Sequence of chain 1.A:
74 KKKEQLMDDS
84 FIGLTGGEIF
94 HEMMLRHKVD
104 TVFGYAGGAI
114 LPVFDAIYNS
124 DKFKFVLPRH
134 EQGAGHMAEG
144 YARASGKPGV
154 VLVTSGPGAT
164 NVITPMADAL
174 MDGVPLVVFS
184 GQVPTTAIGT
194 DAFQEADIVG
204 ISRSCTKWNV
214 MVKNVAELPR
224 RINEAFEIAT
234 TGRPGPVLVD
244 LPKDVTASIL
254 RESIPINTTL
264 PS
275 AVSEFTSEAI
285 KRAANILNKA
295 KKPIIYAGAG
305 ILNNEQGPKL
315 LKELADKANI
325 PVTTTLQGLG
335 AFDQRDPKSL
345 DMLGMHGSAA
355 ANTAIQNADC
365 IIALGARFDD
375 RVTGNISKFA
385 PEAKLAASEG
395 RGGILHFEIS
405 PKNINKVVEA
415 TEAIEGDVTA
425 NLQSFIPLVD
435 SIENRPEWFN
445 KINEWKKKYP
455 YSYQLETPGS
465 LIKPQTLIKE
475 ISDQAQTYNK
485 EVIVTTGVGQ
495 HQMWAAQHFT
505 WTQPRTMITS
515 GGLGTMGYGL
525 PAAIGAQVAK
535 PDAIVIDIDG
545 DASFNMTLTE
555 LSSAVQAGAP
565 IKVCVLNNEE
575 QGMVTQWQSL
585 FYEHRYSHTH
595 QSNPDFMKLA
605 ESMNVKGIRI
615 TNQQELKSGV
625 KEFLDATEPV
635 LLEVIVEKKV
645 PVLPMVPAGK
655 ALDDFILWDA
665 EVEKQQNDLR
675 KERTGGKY

Sequence of chain 4.A:
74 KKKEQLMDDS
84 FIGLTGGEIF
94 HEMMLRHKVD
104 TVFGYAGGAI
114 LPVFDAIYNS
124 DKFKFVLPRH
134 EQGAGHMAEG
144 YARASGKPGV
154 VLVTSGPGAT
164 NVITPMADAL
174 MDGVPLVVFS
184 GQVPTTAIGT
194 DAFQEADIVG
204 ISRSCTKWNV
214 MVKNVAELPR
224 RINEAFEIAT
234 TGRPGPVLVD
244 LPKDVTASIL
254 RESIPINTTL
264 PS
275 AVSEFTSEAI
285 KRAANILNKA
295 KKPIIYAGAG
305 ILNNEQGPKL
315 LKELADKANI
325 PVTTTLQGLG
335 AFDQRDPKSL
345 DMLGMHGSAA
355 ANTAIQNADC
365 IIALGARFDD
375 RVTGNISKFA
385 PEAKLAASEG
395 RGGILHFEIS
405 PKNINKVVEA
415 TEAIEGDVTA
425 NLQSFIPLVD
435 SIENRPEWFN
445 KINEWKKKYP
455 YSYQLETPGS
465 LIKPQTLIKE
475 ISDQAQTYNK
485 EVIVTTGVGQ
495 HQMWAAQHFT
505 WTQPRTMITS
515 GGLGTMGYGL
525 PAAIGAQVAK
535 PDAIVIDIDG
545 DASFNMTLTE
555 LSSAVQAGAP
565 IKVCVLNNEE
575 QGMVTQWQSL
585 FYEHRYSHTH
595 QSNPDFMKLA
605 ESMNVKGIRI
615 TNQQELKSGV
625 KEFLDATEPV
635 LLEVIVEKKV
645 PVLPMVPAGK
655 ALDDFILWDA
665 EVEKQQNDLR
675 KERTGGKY

The small molecule below binds the protein below.
Small molecule (SMILES): C/C(NCc1cnc(C)nc1N)=C(/S)CCO[P](=O)([O-])O[P](=O)([O-])O

Binding-site contacts:
Ligand atom O3B contacts residue GLY576 of chain 4.A at 2.7 Å (h-bond).
Ligand atom N1' contacts residue TZD1 of chain 4.F at 0.1 Å (h-bond).
Ligand atom C4 contacts residue TZD1 of chain 4.F at 0.2 Å.
Ligand atom O2A contacts residue TZD1 of chain 4.F at 0.4 Å (h-bond).
Ligand atom S1 contacts residue TZD1 of chain 4.F at 0.6 Å (h-bond).
Ligand atom C7 contacts residue TZD1 of chain 4.F at 0.4 Å.
Ligand atom O1B contacts residue TZD1 of chain 4.F at 0.2 Å (h-bond).
Ligand atom O2A contacts residue SER547 of chain 4.A at 2.6 Å (h-bond).
Ligand atom C4' contacts residue TZD1 of chain 4.F at 0.1 Å.
Ligand atom N3' contacts residue TZD1 of chain 4.F at 0.1 Å (h-bond).
Ligand atom C6 contacts residue TZD1 of chain 4.F at 0.6 Å.
Ligand atom O3B contacts residue TZD1 of chain 4.F at 0.3 Å (h-bond).
Ligand atom C6' contacts residue TZD1 of chain 4.F at 0.1 Å.
Ligand atom N1' contacts residue GLU134 of chain 1.A at 2.7 Å (salt-bridge).
Ligand atom O1A contacts residue TZD1 of chain 4.F at 0.1 Å (h-bond).
Ligand atom O1A contacts residue MG1 of chain 4.D at 2.1 Å.
Ligand atom CM4 contacts residue TZD1 of chain 4.F at 0.3 Å.
Ligand atom O1A contacts residue GLU574 of chain 4.A at 3.1 Å (salt-bridge).
Ligand atom N4' contacts residue GLY518 of chain 4.A at 2.9 Å (h-bond).
Ligand atom O2B contacts residue GLN494 of chain 4.A at 2.7 Å (h-bond).
Ligand atom O3A contacts residue HIS495 of chain 4.A at 2.9 Å (h-bond).
Ligand atom O3B contacts residue MG1 of chain 4.D at 2.1 Å.
Ligand atom PA contacts residue TZD1 of chain 4.F at 0.2 Å.
Ligand atom C2' contacts residue TZD1 of chain 4.F at 0.1 Å.
Ligand atom O1A contacts residue ASP545 of chain 4.A at 2.9 Å (salt-bridge).
Ligand atom N4' contacts residue TZD1 of chain 4.F at 0.2 Å (h-bond).
Ligand atom C7' contacts residue TZD1 of chain 4.F at 0.2 Å.
Ligand atom O3A contacts residue TZD1 of chain 4.F at 0.1 Å (h-bond).
Ligand atom O1B contacts residue HIS495 of chain 4.A at 3.1 Å (h-bond).
Ligand atom N4' contacts residue GLN197 of chain 1.A at 3.0 Å (h-bond).
Ligand atom N3 contacts residue TZD1 of chain 4.F at 0.1 Å (h-bond).
Ligand atom C5 contacts residue TZD1 of chain 4.F at 0.1 Å.
Ligand atom O1A contacts residue ALA546 of chain 4.A at 3.0 Å (h-bond).
Ligand atom O2B contacts residue MET577 of chain 4.A at 2.9 Å (h-bond).
Ligand atom O3B contacts residue GLU574 of chain 4.A at 3.0 Å (salt-bridge).
Ligand atom CM2 contacts residue TZD1 of chain 4.F at 0.2 Å.
Ligand atom O7 contacts residue TZD1 of chain 4.F at 0.4 Å (h-bond).
Ligand atom C5' contacts residue TZD1 of chain 4.F at 0.1 Å.
Ligand atom PB contacts residue TZD1 of chain 4.F at 0.2 Å.
Ligand atom O2B contacts residue TZD1 of chain 4.F at 0.3 Å (h-bond).